Binding-site contacts:
Ligand atom C17 contacts residue HIS41 of chain 1.A at 3.5 Å.
Ligand atom C23 contacts residue CYS145 of chain 1.A at 2.7 Å (hydrophobic).
Ligand atom C19 contacts residue MET165 of chain 1.A at 3.6 Å (hydrophobic).
Ligand atom C33 contacts residue THR26 of chain 1.A at 3.5 Å.
Ligand atom O34 contacts residue SER144 of chain 1.A at 3.2 Å (h-bond).
Ligand atom C5 contacts residue GLU166 of chain 1.A at 3.6 Å.
Ligand atom C33 contacts residue GLY143 of chain 1.A at 3.5 Å.
Ligand atom O1 contacts residue MET165 of chain 1.A at 3.3 Å.
Ligand atom C31 contacts residue CYS145 of chain 1.A at 2.8 Å (hydrophobic).
Ligand atom O34 contacts residue CYS145 of chain 1.A at 2.9 Å (h-bond).
Ligand atom N22 contacts residue CYS145 of chain 1.A at 3.3 Å (h-bond).
Ligand atom C27 contacts residue LEU141 of chain 1.A at 3.4 Å (hydrophobic).
Ligand atom F28 contacts residue MET165 of chain 1.A at 3.6 Å.
Ligand atom C24 contacts residue CYS145 of chain 1.A at 3.1 Å (hydrophobic).
Ligand atom C29 contacts residue HIS41 of chain 1.A at 3.6 Å.
Ligand atom O6 contacts residue GLU166 of chain 1.A at 3.3 Å (salt-bridge).
Ligand atom C18 contacts residue MET165 of chain 1.A at 3.4 Å (hydrophobic).
Ligand atom N22 contacts residue HIS164 of chain 1.A at 3.0 Å (h-bond).
Ligand atom C19 contacts residue ARG188 of chain 1.A at 3.7 Å.
Ligand atom C19 contacts residue MET49 of chain 1.A at 3.5 Å (hydrophobic).
Ligand atom C20 contacts residue HIS164 of chain 1.A at 3.5 Å.
Ligand atom O6 contacts residue MET165 of chain 1.A at 3.6 Å.
Ligand atom N4 contacts residue GLU166 of chain 1.A at 2.9 Å (salt-bridge).
Ligand atom F28 contacts residue HIS163 of chain 1.A at 2.9 Å.
Ligand atom O1 contacts residue GLU166 of chain 1.A at 2.9 Å (salt-bridge).
Ligand atom C27 contacts residue PHE140 of chain 1.A at 3.4 Å (hydrophobic).
Ligand atom C7 contacts residue THR190 of chain 1.A at 3.2 Å.
Ligand atom O8 contacts residue GLN189 of chain 1.A at 3.4 Å.
Ligand atom O34 contacts residue GLY143 of chain 1.A at 2.8 Å (h-bond).
Ligand atom C12 contacts residue GLU166 of chain 1.A at 3.4 Å.
Ligand atom O30 contacts residue HIS41 of chain 1.A at 2.6 Å (h-bond).
Ligand atom C31 contacts residue GLY143 of chain 1.A at 3.7 Å.
Ligand atom F28 contacts residue GLU166 of chain 1.A at 3.4 Å.
Ligand atom C27 contacts residue ASN142 of chain 1.A at 3.7 Å.
Ligand atom O30 contacts residue CYS145 of chain 1.A at 2.6 Å (h-bond).
Ligand atom C15 contacts residue MET49 of chain 1.A at 3.5 Å (hydrophobic).
Ligand atom C14 contacts residue GLN189 of chain 1.A at 3.7 Å.
Ligand atom C33 contacts residue ASN142 of chain 1.A at 3.7 Å.
Ligand atom N32 contacts residue ASN142 of chain 1.A at 3.7 Å.
Ligand atom C29 contacts residue CYS145 of chain 1.A at 1.8 Å (hydrophobic).

A protein and the small-molecule ligand that binds it are described below.
Small molecule (SMILES): CNC(=O)[C@H](O)[C@H](CC[C@H](C)F)NC(=O)[C@@H]1[C@H]2CCC[C@H]2CN1C(=O)[C@@H](NC(=O)OC)C(C)(C)C

Sequence of chain 1.A:
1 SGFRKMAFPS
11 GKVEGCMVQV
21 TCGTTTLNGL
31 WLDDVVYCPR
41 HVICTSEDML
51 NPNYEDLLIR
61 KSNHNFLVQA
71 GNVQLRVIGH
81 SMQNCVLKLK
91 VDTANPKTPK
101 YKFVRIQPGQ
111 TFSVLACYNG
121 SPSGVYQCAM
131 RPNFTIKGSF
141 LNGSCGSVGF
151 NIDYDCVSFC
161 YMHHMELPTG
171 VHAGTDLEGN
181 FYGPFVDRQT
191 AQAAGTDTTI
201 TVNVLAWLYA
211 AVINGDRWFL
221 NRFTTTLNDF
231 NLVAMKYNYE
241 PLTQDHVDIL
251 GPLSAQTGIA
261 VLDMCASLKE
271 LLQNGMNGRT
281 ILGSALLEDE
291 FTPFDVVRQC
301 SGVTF